Binding-site contacts:
Ligand atom C4 contacts residue ASN654 of chain 1.A at 4.2 Å.
Ligand atom O7 contacts residue ASN654 of chain 1.A at 3.6 Å.
Ligand atom O5 contacts residue ASN654 of chain 1.A at 2.4 Å (h-bond).
Ligand atom C8 contacts residue HIS652 of chain 1.A at 4.2 Å.
Ligand atom N2 contacts residue ASN654 of chain 1.A at 2.9 Å (h-bond).
Ligand atom C3 contacts residue ASN654 of chain 1.A at 3.8 Å.
Ligand atom C1 contacts residue ASN654 of chain 1.A at 1.4 Å.
Ligand atom C7 contacts residue ASN654 of chain 1.A at 3.5 Å.
Ligand atom C5 contacts residue ASN654 of chain 1.A at 3.7 Å.
Ligand atom C2 contacts residue ASN654 of chain 1.A at 2.5 Å.

The protein below binds the small molecule below.
Small molecule (SMILES): CC(=O)N[C@@H]1[C@@H](O)[C@H](O)[C@@H](CO)O[C@H]1O

Sequence of chain 1.A:
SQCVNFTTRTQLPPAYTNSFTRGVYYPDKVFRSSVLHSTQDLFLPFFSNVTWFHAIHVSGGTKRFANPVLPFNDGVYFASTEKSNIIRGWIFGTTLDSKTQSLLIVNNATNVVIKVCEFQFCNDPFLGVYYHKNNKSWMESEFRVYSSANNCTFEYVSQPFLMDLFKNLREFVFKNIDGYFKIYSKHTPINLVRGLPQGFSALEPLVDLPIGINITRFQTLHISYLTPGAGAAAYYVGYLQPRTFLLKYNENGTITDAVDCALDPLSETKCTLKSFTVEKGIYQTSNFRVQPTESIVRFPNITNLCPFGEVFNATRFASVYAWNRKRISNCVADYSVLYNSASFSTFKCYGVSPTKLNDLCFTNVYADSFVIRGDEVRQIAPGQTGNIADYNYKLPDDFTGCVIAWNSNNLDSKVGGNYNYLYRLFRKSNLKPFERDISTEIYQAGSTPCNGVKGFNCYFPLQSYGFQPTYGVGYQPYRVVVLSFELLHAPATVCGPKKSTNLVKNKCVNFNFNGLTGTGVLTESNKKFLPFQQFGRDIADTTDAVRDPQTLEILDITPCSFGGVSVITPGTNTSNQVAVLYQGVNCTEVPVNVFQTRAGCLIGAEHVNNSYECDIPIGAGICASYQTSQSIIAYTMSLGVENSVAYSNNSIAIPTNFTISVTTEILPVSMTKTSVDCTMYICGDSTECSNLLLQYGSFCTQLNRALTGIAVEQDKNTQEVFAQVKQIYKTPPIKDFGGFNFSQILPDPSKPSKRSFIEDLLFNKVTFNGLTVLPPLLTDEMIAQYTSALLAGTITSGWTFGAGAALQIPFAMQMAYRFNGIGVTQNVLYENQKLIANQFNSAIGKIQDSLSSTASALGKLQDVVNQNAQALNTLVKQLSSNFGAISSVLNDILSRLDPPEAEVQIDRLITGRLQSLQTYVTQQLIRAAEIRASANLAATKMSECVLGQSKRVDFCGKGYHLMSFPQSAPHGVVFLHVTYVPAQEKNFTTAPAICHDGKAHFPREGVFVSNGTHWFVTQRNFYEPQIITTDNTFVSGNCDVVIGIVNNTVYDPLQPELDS